Binding-site contacts:
Ligand atom N2 contacts residue ASP241 of chain 1.G at 3.9 Å.
Ligand atom N2 contacts residue ASN242 of chain 1.G at 2.9 Å (h-bond).
Ligand atom C4 contacts residue ASN242 of chain 1.G at 4.4 Å.
Ligand atom C8 contacts residue ASN242 of chain 1.G at 4.4 Å.
Ligand atom C7 contacts residue ASN242 of chain 1.G at 3.3 Å.
Ligand atom C2 contacts residue ASN242 of chain 1.G at 2.5 Å.
Ligand atom C7 contacts residue ASP241 of chain 1.G at 4.0 Å.
Ligand atom C1 contacts residue ASN242 of chain 1.G at 1.5 Å.
Ligand atom C5 contacts residue ASN242 of chain 1.G at 3.8 Å.
Ligand atom O5 contacts residue ASN242 of chain 1.G at 2.5 Å (h-bond).
Ligand atom C8 contacts residue ASP241 of chain 1.G at 3.4 Å.
Ligand atom O7 contacts residue ASN242 of chain 1.G at 3.4 Å (h-bond).
Ligand atom C3 contacts residue ASN242 of chain 1.G at 3.9 Å.

Sequence of chain 1.G:
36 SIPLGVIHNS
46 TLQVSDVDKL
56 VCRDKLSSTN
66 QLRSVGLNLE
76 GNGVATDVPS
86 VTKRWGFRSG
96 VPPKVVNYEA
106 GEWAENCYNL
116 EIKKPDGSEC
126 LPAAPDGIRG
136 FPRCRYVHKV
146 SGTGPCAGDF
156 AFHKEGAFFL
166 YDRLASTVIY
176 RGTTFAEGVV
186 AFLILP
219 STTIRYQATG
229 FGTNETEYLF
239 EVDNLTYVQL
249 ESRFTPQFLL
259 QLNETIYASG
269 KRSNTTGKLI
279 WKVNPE

A small-molecule ligand and the protein it binds are described below.
Small molecule (SMILES): CC(=O)N[C@@H]1[C@@H](O)[C@H](O)[C@@H](CO)O[C@H]1O